The small molecule below binds the protein below.
Small molecule (SMILES): CC(=O)N[C@@H]1[C@@H](O)[C@H](O)[C@@H](CO)O[C@H]1O

Binding-site contacts:
Ligand atom C6 contacts residue LEU53 of chain 1.A at 3.8 Å (hydrophobic).
Ligand atom C4 contacts residue ASN50 of chain 1.A at 4.2 Å.
Ligand atom C2 contacts residue ASN50 of chain 1.A at 2.4 Å.
Ligand atom C5 contacts residue THR52 of chain 1.A at 3.6 Å.
Ligand atom C5 contacts residue ASN50 of chain 1.A at 3.6 Å.
Ligand atom O6 contacts residue LEU53 of chain 1.A at 3.5 Å.
Ligand atom C5 contacts residue LEU53 of chain 1.A at 4.4 Å (hydrophobic).
Ligand atom O6 contacts residue THR52 of chain 1.A at 3.2 Å (h-bond).
Ligand atom O5 contacts residue ASN50 of chain 1.A at 2.3 Å (h-bond).
Ligand atom C3 contacts residue ASN50 of chain 1.A at 3.7 Å.
Ligand atom C1 contacts residue THR52 of chain 1.A at 3.4 Å.
Ligand atom O5 contacts residue LEU53 of chain 1.A at 3.7 Å.
Ligand atom C8 contacts residue ASN50 of chain 1.A at 3.8 Å.
Ligand atom N2 contacts residue ASN50 of chain 1.A at 2.8 Å (h-bond).
Ligand atom O5 contacts residue THR52 of chain 1.A at 3.2 Å (h-bond).
Ligand atom C6 contacts residue THR52 of chain 1.A at 4.0 Å.
Ligand atom C1 contacts residue ASN50 of chain 1.A at 1.4 Å.
Ligand atom C7 contacts residue ASN50 of chain 1.A at 3.4 Å.
Ligand atom O7 contacts residue ASN50 of chain 1.A at 4.3 Å.

Sequence of chain 1.A:
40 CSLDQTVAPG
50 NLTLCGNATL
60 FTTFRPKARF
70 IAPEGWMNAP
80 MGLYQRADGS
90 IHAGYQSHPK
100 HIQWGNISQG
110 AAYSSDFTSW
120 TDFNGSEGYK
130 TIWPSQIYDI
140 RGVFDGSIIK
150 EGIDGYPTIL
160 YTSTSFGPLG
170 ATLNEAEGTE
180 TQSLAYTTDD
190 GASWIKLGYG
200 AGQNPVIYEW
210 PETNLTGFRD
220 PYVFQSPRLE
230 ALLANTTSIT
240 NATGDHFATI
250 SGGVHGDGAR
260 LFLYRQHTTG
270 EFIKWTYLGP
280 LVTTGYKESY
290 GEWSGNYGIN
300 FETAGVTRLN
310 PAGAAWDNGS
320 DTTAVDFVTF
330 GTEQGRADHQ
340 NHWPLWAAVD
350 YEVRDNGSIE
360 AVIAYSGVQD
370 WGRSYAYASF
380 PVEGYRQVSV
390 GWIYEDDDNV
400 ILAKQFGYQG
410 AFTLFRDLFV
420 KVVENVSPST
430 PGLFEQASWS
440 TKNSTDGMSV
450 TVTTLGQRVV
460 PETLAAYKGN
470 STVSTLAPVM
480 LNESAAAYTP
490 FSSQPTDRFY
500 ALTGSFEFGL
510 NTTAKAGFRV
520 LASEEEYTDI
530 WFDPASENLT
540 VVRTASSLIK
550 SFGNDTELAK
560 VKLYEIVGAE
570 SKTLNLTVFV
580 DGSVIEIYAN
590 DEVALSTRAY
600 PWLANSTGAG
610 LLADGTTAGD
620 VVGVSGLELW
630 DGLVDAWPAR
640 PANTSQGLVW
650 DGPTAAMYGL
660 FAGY